Binding-site contacts:
Ligand atom CA contacts residue GLU291 of chain 1.C at 3.5 Å.
Ligand atom C contacts residue ASP98 of chain 1.D at 3.8 Å.
Ligand atom O contacts residue GLY96 of chain 1.D at 3.4 Å.
Ligand atom CB contacts residue GLU291 of chain 1.C at 3.6 Å.
Ligand atom CB contacts residue ASP98 of chain 1.D at 3.5 Å.
Ligand atom ND2 contacts residue THR20 of chain 1.D at 3.0 Å (h-bond).
Ligand atom C contacts residue VAL97 of chain 1.D at 3.8 Å (hydrophobic).
Ligand atom O contacts residue VAL97 of chain 1.D at 3.2 Å (h-bond).
Ligand atom ND2 contacts residue MET123 of chain 1.D at 4.0 Å.
Ligand atom OD1 contacts residue GLY19 of chain 1.D at 4.1 Å.
Ligand atom CA contacts residue ASP98 of chain 1.D at 3.7 Å.
Ligand atom O contacts residue GLN67 of chain 1.D at 3.9 Å.
Ligand atom C contacts residue GLY96 of chain 1.D at 3.5 Å.
Ligand atom CB contacts residue THR20 of chain 1.D at 3.2 Å.
Ligand atom OD1 contacts residue VAL97 of chain 1.D at 2.9 Å (h-bond).
Ligand atom ND2 contacts residue ALA122 of chain 1.D at 3.0 Å (h-bond).
Ligand atom N contacts residue GLN67 of chain 1.D at 2.8 Å (h-bond).
Ligand atom OD1 contacts residue ALA122 of chain 1.D at 3.8 Å.
Ligand atom N contacts residue ASP98 of chain 1.D at 2.8 Å (salt-bridge).
Ligand atom OXT contacts residue GLN67 of chain 1.D at 3.8 Å.
Ligand atom C contacts residue SER66 of chain 1.D at 3.4 Å.
Ligand atom CA contacts residue THR20 of chain 1.D at 3.4 Å.
Ligand atom O contacts residue SER66 of chain 1.D at 2.6 Å (h-bond).
Ligand atom OXT contacts residue GLY65 of chain 1.D at 3.3 Å.
Ligand atom OD1 contacts residue THR20 of chain 1.D at 3.1 Å (h-bond).
Ligand atom OXT contacts residue SER66 of chain 1.D at 2.8 Å (h-bond).
Ligand atom CA contacts residue GLN67 of chain 1.D at 3.8 Å.
Ligand atom O contacts residue ASP98 of chain 1.D at 3.1 Å (salt-bridge).
Ligand atom CG contacts residue THR20 of chain 1.D at 2.8 Å.
Ligand atom C contacts residue GLN67 of chain 1.D at 3.7 Å.
Ligand atom CG contacts residue VAL97 of chain 1.D at 3.6 Å (hydrophobic).
Ligand atom OXT contacts residue GLY19 of chain 1.D at 3.2 Å.
Ligand atom OD1 contacts residue GLY96 of chain 1.D at 3.4 Å.
Ligand atom ND2 contacts residue VAL97 of chain 1.D at 3.8 Å.
Ligand atom C contacts residue GLY19 of chain 1.D at 4.1 Å.
Ligand atom N contacts residue GLU291 of chain 1.C at 2.9 Å (salt-bridge).
Ligand atom OXT contacts residue THR20 of chain 1.D at 3.9 Å.
Ligand atom CG contacts residue ALA122 of chain 1.D at 3.8 Å (hydrophobic).
Ligand atom N contacts residue ASN256 of chain 1.C at 3.6 Å (h-bond).
Ligand atom OXT contacts residue GLY96 of chain 1.D at 3.2 Å.

This protein binds this small molecule.
Small molecule (SMILES): NC(=O)C[C@H](N)C(=O)O

Sequence of chain 1.C:
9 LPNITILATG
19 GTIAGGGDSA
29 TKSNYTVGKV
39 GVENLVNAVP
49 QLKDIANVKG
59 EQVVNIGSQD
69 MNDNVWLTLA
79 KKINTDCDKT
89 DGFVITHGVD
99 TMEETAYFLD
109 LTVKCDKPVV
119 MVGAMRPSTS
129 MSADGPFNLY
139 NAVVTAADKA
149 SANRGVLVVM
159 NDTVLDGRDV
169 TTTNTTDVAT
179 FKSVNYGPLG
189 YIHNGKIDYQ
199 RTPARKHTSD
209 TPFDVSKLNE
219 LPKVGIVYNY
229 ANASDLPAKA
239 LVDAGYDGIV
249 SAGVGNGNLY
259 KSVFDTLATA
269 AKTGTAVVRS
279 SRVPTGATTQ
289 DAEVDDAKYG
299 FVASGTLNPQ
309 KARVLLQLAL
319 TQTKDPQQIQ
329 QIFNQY

Sequence of chain 1.D:
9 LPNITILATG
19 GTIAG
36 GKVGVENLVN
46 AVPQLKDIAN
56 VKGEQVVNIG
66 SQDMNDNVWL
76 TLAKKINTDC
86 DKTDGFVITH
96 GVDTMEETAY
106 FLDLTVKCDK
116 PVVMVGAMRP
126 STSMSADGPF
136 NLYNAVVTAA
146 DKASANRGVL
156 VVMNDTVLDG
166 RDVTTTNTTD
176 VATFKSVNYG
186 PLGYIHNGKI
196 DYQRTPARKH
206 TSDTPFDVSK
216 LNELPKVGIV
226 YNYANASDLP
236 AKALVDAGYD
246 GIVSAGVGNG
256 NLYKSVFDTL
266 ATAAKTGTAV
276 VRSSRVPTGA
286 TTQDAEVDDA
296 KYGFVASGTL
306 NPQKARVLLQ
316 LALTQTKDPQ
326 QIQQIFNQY